Sequence of chain 3.A:
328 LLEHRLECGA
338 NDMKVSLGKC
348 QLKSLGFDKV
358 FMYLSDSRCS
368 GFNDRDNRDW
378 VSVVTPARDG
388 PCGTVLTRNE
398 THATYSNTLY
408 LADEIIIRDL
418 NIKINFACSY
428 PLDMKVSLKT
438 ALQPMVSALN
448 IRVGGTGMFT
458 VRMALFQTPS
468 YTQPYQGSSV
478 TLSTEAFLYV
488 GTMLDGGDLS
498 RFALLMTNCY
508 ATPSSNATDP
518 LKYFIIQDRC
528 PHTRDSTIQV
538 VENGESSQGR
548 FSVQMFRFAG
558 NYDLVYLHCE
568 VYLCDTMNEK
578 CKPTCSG

Binding-site contacts:
Ligand atom C1 contacts residue ASN513 of chain 3.A at 1.4 Å.
Ligand atom C1 contacts residue ASP516 of chain 3.A at 4.4 Å.
Ligand atom N2 contacts residue ASN513 of chain 3.A at 3.0 Å (h-bond).
Ligand atom C2 contacts residue ASN513 of chain 3.A at 2.5 Å.
Ligand atom O5 contacts residue ASP516 of chain 3.A at 4.0 Å.
Ligand atom C8 contacts residue ASN513 of chain 3.A at 4.1 Å.
Ligand atom O5 contacts residue THR515 of chain 3.A at 4.3 Å.
Ligand atom C1 contacts residue THR515 of chain 3.A at 3.7 Å.
Ligand atom O6 contacts residue ASP516 of chain 3.A at 3.9 Å.
Ligand atom C3 contacts residue ASN513 of chain 3.A at 3.8 Å.
Ligand atom C4 contacts residue ASN513 of chain 3.A at 4.2 Å.
Ligand atom C5 contacts residue ASN513 of chain 3.A at 3.6 Å.
Ligand atom C7 contacts residue ASN513 of chain 3.A at 3.8 Å.
Ligand atom O5 contacts residue ASN513 of chain 3.A at 2.3 Å (h-bond).

The small molecule below binds the protein below.
Small molecule (SMILES): CC(=O)N[C@H]1[C@H](O[C@H]2[C@H](O)[C@@H](NC(C)=O)CO[C@@H]2CO)O[C@H](CO)[C@@H](O)[C@@H]1O